Binding-site contacts:
Ligand atom CA contacts residue ALA143 of chain 1.A at 4.2 Å (hydrophobic).
Ligand atom CG1 contacts residue GLU191 of chain 1.A at 3.9 Å.
Ligand atom OXT contacts residue TYR63 of chain 1.A at 3.6 Å.
Ligand atom CD1 contacts residue ASN174 of chain 1.A at 3.6 Å.
Ligand atom O contacts residue ALA143 of chain 1.A at 3.1 Å (h-bond).
Ligand atom CG1 contacts residue THR144 of chain 1.A at 3.1 Å.
Ligand atom CD contacts residue PRO90 of chain 1.A at 3.5 Å (hydrophobic).
Ligand atom N contacts residue GLU191 of chain 1.A at 3.0 Å (salt-bridge).
Ligand atom OD2 contacts residue THR144 of chain 1.A at 2.9 Å (h-bond).
Ligand atom CD contacts residue GLU191 of chain 1.A at 3.8 Å.
Ligand atom OXT contacts residue ARG97 of chain 1.A at 3.2 Å (salt-bridge).
Ligand atom N contacts residue PRO90 of chain 1.A at 3.0 Å (h-bond).
Ligand atom CD1 contacts residue TYR63 of chain 1.A at 3.5 Å (hydrophobic).
Ligand atom CG1 contacts residue ALA143 of chain 1.A at 4.2 Å (hydrophobic).
Ligand atom CG2 contacts residue TYR63 of chain 1.A at 3.3 Å (hydrophobic).
Ligand atom N contacts residue TYR217 of chain 1.A at 4.0 Å.
Ligand atom O contacts residue ARG97 of chain 1.A at 3.0 Å (salt-bridge).
Ligand atom CD contacts residue TYR63 of chain 1.A at 3.6 Å (hydrophobic).
Ligand atom O contacts residue GLY142 of chain 1.A at 4.1 Å.
Ligand atom CA contacts residue THR92 of chain 1.A at 3.5 Å.
Ligand atom N contacts residue THR92 of chain 1.A at 3.5 Å (h-bond).
Ligand atom OXT contacts residue LEU91 of chain 1.A at 3.7 Å.
Ligand atom CD2 contacts residue VAL139 of chain 1.A at 3.8 Å (hydrophobic).
Ligand atom C contacts residue THR92 of chain 1.A at 3.5 Å.
Ligand atom OD1 contacts residue THR144 of chain 1.A at 2.4 Å (h-bond).
Ligand atom CD2 contacts residue TYR63 of chain 1.A at 3.5 Å (hydrophobic).
Ligand atom CA contacts residue GLU191 of chain 1.A at 3.5 Å.
Ligand atom OD1 contacts residue GLU191 of chain 1.A at 3.4 Å.
Ligand atom OXT contacts residue PRO90 of chain 1.A at 3.1 Å (h-bond).
Ligand atom CD1 contacts residue GLU15 of chain 1.A at 3.4 Å.
Ligand atom CG contacts residue TYR63 of chain 1.A at 3.5 Å (hydrophobic).
Ligand atom O contacts residue THR92 of chain 1.A at 4.2 Å.
Ligand atom OD2 contacts residue ALA143 of chain 1.A at 3.0 Å (h-bond).
Ligand atom C contacts residue PRO90 of chain 1.A at 4.0 Å (hydrophobic).
Ligand atom OD2 contacts residue GLY142 of chain 1.A at 3.6 Å.
Ligand atom CB1 contacts residue GLU191 of chain 1.A at 3.8 Å.
Ligand atom C contacts residue ARG97 of chain 1.A at 3.5 Å.
Ligand atom CA contacts residue PRO90 of chain 1.A at 4.1 Å (hydrophobic).
Ligand atom C contacts residue ALA143 of chain 1.A at 3.8 Å (hydrophobic).
Ligand atom OXT contacts residue THR92 of chain 1.A at 3.1 Å (h-bond).

Sequence of chain 1.A:
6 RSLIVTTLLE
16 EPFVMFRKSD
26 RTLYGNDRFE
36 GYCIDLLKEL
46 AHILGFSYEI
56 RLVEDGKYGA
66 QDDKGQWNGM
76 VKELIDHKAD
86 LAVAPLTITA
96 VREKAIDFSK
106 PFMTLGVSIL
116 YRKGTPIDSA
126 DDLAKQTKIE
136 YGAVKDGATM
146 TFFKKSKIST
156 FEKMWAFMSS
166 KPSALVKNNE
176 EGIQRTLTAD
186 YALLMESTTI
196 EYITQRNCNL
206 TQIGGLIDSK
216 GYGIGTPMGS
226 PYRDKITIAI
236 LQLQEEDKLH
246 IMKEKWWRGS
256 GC

A small-molecule ligand and the protein it binds are described below.
Small molecule (SMILES): C=C(C)[C@H]1CN[C@H](C(=O)O)[C@H]1CC(=O)O